Binding-site contacts:
Ligand atom C10 contacts residue GLU31 of chain 1.A at 3.6 Å.
Ligand atom C01 contacts residue ARG79 of chain 1.A at 3.7 Å.
Ligand atom N07 contacts residue ARG79 of chain 1.A at 3.5 Å.
Ligand atom O11 contacts residue ARG79 of chain 1.A at 3.7 Å.
Ligand atom C06 contacts residue ARG79 of chain 1.A at 3.3 Å.
Ligand atom O11 contacts residue LYS33 of chain 1.A at 3.5 Å.
Ligand atom C03 contacts residue ARG79 of chain 1.A at 3.5 Å.
Ligand atom C10 contacts residue GLN81 of chain 1.A at 3.2 Å.
Ligand atom C02 contacts residue CYS80 of chain 1.A at 4.1 Å (hydrophobic).
Ligand atom O11 contacts residue GLN81 of chain 1.A at 3.6 Å (h-bond).
Ligand atom C04 contacts residue ARG79 of chain 1.A at 3.9 Å.
Ligand atom C05 contacts residue ARG79 of chain 1.A at 3.5 Å.
Ligand atom C04 contacts residue LYS91 of chain 1.A at 3.7 Å.
Ligand atom O11 contacts residue CYS80 of chain 1.A at 4.0 Å.
Ligand atom C09 contacts residue LYS33 of chain 1.A at 3.1 Å.
Ligand atom C08 contacts residue ARG79 of chain 1.A at 4.3 Å.
Ligand atom O12 contacts residue LYS33 of chain 1.A at 3.5 Å.
Ligand atom C02 contacts residue ARG79 of chain 1.A at 3.5 Å.
Ligand atom C08 contacts residue LYS33 of chain 1.A at 3.5 Å.
Ligand atom C03 contacts residue LYS91 of chain 1.A at 4.0 Å.
Ligand atom C02 contacts residue SER92 of chain 1.A at 3.8 Å.
Ligand atom N07 contacts residue GLN81 of chain 1.A at 3.5 Å.
Ligand atom O11 contacts residue GLU31 of chain 1.A at 2.7 Å (salt-bridge).
Ligand atom C10 contacts residue LYS33 of chain 1.A at 3.2 Å.
Ligand atom C06 contacts residue LYS91 of chain 1.A at 3.7 Å.
Ligand atom C05 contacts residue LYS33 of chain 1.A at 3.9 Å.
Ligand atom C03 contacts residue CYS80 of chain 1.A at 4.0 Å (hydrophobic).
Ligand atom O12 contacts residue GLN81 of chain 1.A at 2.8 Å (h-bond).
Ligand atom C02 contacts residue LYS91 of chain 1.A at 3.6 Å.
Ligand atom C09 contacts residue GLN81 of chain 1.A at 3.9 Å.
Ligand atom N07 contacts residue CYS80 of chain 1.A at 3.3 Å (h-bond).
Ligand atom O11 contacts residue TRP32 of chain 1.A at 3.7 Å.
Ligand atom C01 contacts residue LYS91 of chain 1.A at 3.5 Å.
Ligand atom C04 contacts residue LYS33 of chain 1.A at 3.6 Å.
Ligand atom C08 contacts residue GLN81 of chain 1.A at 3.4 Å.
Ligand atom C10 contacts residue CYS80 of chain 1.A at 4.3 Å (hydrophobic).
Ligand atom I13 contacts residue ASN93 of chain 1.A at 3.7 Å.
Ligand atom C05 contacts residue LYS91 of chain 1.A at 3.6 Å.
Ligand atom O12 contacts residue GLU31 of chain 1.A at 2.8 Å (salt-bridge).
Ligand atom C08 contacts residue CYS80 of chain 1.A at 4.2 Å (hydrophobic).

Sequence of chain 1.A:
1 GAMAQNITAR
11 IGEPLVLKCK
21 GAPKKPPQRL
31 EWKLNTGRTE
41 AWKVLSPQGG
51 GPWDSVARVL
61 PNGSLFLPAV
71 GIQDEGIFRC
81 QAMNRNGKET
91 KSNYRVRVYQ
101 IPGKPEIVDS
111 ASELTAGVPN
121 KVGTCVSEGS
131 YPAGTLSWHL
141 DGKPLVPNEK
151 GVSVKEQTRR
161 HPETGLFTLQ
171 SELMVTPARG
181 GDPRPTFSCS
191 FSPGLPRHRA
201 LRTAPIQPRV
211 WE

A protein and the small-molecule ligand that binds it are described below.
Small molecule (SMILES): O=C(O)c1cc2ccc(I)cc2[nH]1